Sequence of chain 1.A:
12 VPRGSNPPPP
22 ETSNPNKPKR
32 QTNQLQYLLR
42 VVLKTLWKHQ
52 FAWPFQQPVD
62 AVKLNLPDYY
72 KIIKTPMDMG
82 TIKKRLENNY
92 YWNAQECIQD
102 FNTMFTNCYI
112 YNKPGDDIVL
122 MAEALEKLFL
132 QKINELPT

A small-molecule ligand and the protein it binds are described below.
Small molecule (SMILES): CCN1C(=O)c2cc(N3CCN(C)CC3)nc3c(NS(=O)(=O)c4ccc(F)cc4F)ccc1c23

Binding-site contacts:
Ligand atom CBB contacts residue ASP118 of chain 1.A at 3.8 Å.
Ligand atom CBF contacts residue LEU121 of chain 1.A at 4.4 Å (hydrophobic).
Ligand atom CBA contacts residue ASP118 of chain 1.A at 3.6 Å.
Ligand atom CAU contacts residue JFU1 of chain 1.F at 3.3 Å.
Ligand atom CAV contacts residue ASP118 of chain 1.A at 4.4 Å.
Ligand atom CAW contacts residue JFU1 of chain 1.F at 4.1 Å.
Ligand atom CAU contacts residue ASP118 of chain 1.A at 3.4 Å.
Ligand atom SAP contacts residue MET122 of chain 1.A at 4.4 Å.
Ligand atom CBE contacts residue ASP118 of chain 1.A at 3.7 Å.
Ligand atom CAS contacts residue MET122 of chain 1.A at 4.4 Å (hydrophobic).
Ligand atom FAZ contacts residue JFU1 of chain 1.F at 3.3 Å.
Ligand atom OAR contacts residue PHE52 of chain 1.A at 3.5 Å.
Ligand atom CBD contacts residue ASP118 of chain 1.A at 3.4 Å.
Ligand atom CAT contacts residue MET122 of chain 1.A at 4.3 Å (hydrophobic).
Ligand atom CBF contacts residue ASP118 of chain 1.A at 3.4 Å.
Ligand atom FAY contacts residue MET122 of chain 1.A at 4.2 Å.
Ligand atom CAT contacts residue ASP118 of chain 1.A at 4.2 Å.
Ligand atom NBC contacts residue ASP118 of chain 1.A at 2.8 Å (salt-bridge).
Ligand atom NAN contacts residue ASP118 of chain 1.A at 3.9 Å.
Ligand atom CAV contacts residue JFU1 of chain 1.F at 3.4 Å.
Ligand atom CAT contacts residue JFU1 of chain 1.F at 4.1 Å.
Ligand atom FAY contacts residue ASP118 of chain 1.A at 3.9 Å.
Ligand atom FAZ contacts residue ASP118 of chain 1.A at 4.3 Å.
Ligand atom OAR contacts residue MET122 of chain 1.A at 3.5 Å.